Binding-site contacts:
Ligand atom O5 contacts residue ASN5 of chain 1.A at 2.4 Å (h-bond).
Ligand atom C7 contacts residue ASP2 of chain 1.A at 3.8 Å.
Ligand atom C3 contacts residue PHE3 of chain 1.A at 4.4 Å (hydrophobic).
Ligand atom C3 contacts residue ASN5 of chain 1.A at 3.8 Å.
Ligand atom C7 contacts residue ASN5 of chain 1.A at 3.7 Å.
Ligand atom C6 contacts residue ASP2 of chain 1.A at 3.4 Å.
Ligand atom O7 contacts residue ASP2 of chain 1.A at 4.5 Å.
Ligand atom C8 contacts residue ASP2 of chain 1.A at 3.7 Å.
Ligand atom O3 contacts residue ASP2 of chain 1.A at 3.2 Å.
Ligand atom C7 contacts residue PHE3 of chain 1.A at 3.6 Å (hydrophobic).
Ligand atom C5 contacts residue ASN154 of chain 1.A at 3.4 Å.
Ligand atom C2 contacts residue PHE3 of chain 1.A at 3.8 Å (hydrophobic).
Ligand atom C5 contacts residue ASN5 of chain 1.A at 3.6 Å.
Ligand atom O5 contacts residue ASN154 of chain 1.A at 3.8 Å.
Ligand atom C2 contacts residue ASN5 of chain 1.A at 2.5 Å.
Ligand atom C4 contacts residue ASN5 of chain 1.A at 4.2 Å.
Ligand atom N2 contacts residue ASN5 of chain 1.A at 2.8 Å (h-bond).
Ligand atom C5 contacts residue ASP2 of chain 1.A at 4.2 Å.
Ligand atom C3 contacts residue ASP2 of chain 1.A at 4.2 Å.
Ligand atom N2 contacts residue ASP2 of chain 1.A at 3.7 Å.
Ligand atom C1 contacts residue ASN5 of chain 1.A at 1.4 Å.
Ligand atom C1 contacts residue PHE3 of chain 1.A at 3.8 Å (hydrophobic).
Ligand atom C1 contacts residue ASN154 of chain 1.A at 4.0 Å.
Ligand atom O5 contacts residue ASP2 of chain 1.A at 3.6 Å (salt-bridge).
Ligand atom N2 contacts residue PHE3 of chain 1.A at 2.8 Å (h-bond).
Ligand atom C8 contacts residue PHE3 of chain 1.A at 3.4 Å (hydrophobic).
Ligand atom O6 contacts residue ASP2 of chain 1.A at 2.8 Å (salt-bridge).
Ligand atom O4 contacts residue ASN154 of chain 1.A at 4.4 Å.
Ligand atom C4 contacts residue ASN154 of chain 1.A at 4.4 Å.
Ligand atom C6 contacts residue ASN154 of chain 1.A at 3.9 Å.
Ligand atom O7 contacts residue ASN154 of chain 1.A at 4.4 Å.
Ligand atom O7 contacts residue ASN5 of chain 1.A at 4.2 Å.

Sequence of chain 1.A:
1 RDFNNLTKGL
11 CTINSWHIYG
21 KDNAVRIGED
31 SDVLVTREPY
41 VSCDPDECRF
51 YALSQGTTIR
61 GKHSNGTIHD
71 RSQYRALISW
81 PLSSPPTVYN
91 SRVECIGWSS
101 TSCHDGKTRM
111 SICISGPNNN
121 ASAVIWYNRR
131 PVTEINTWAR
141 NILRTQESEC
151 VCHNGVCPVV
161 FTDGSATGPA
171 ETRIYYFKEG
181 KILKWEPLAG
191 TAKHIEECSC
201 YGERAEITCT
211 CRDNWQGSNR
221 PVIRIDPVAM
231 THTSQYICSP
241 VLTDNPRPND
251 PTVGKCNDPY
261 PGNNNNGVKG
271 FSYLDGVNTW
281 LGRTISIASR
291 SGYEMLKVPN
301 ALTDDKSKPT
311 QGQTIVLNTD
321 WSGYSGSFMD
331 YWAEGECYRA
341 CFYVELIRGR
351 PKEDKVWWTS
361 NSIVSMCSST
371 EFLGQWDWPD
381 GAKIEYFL

A small-molecule ligand and the protein it binds are described below.
Small molecule (SMILES): CC(=O)N[C@H]1[C@H](O[C@H]2[C@H](O)[C@@H](NC(C)=O)CO[C@@H]2CO)O[C@H](CO)[C@@H](O)[C@@H]1O